Sequence of chain 1.A:
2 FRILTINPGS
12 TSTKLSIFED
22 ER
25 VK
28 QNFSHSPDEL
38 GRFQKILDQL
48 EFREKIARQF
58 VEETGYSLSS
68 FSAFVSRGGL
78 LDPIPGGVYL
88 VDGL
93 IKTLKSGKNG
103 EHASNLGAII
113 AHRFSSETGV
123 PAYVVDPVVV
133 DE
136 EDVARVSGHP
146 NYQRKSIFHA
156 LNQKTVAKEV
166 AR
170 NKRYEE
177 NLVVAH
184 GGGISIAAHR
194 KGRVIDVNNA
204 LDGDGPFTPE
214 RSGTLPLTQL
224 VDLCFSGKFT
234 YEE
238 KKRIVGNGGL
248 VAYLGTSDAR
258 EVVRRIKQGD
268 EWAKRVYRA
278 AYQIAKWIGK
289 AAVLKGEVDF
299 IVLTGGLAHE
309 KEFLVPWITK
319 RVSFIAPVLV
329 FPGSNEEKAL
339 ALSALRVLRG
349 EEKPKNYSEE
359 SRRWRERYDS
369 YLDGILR

This protein binds this small molecule.
Small molecule (SMILES): Nc1ncnc2c1ncn2[C@@H]1O[C@H](CO[P](=O)(O)O[P](=O)(O)CP(=O)(O)O)[C@@H](O)[C@H]1O

Binding-site contacts:
Ligand atom N1 contacts residue ARG257 of chain 7.A at 3.5 Å.
Ligand atom O2G contacts residue GLY184 of chain 7.A at 3.4 Å.
Ligand atom O3G contacts residue HIS154 of chain 7.A at 3.0 Å (h-bond).
Ligand atom C3B contacts residue GLY185 of chain 7.A at 3.4 Å.
Ligand atom O2G contacts residue GLY185 of chain 7.A at 2.9 Å (h-bond).
Ligand atom C6 contacts residue GLU22 of chain 1.A at 3.7 Å.
Ligand atom C5 contacts residue HIS307 of chain 7.A at 3.8 Å.
Ligand atom N7 contacts residue GLU22 of chain 1.A at 2.9 Å (salt-bridge).
Ligand atom O2A contacts residue GLY304 of chain 7.A at 3.3 Å (h-bond).
Ligand atom N6 contacts residue HIS307 of chain 7.A at 3.4 Å.
Ligand atom C5' contacts residue GLY304 of chain 7.A at 3.7 Å.
Ligand atom N7 contacts residue HIS307 of chain 7.A at 3.7 Å.
Ligand atom O2A contacts residue GLY184 of chain 7.A at 3.3 Å.
Ligand atom O1G contacts residue ARG214 of chain 7.A at 3.5 Å (salt-bridge).
Ligand atom O1G contacts residue HIS154 of chain 7.A at 3.6 Å.
Ligand atom O1G contacts residue GLY185 of chain 7.A at 3.5 Å.
Ligand atom O2G contacts residue GLY186 of chain 7.A at 3.4 Å (h-bond).
Ligand atom O5' contacts residue GLY304 of chain 7.A at 3.6 Å.
Ligand atom O3' contacts residue SER254 of chain 7.A at 3.4 Å (h-bond).
Ligand atom C5 contacts residue GLY304 of chain 7.A at 3.9 Å.
Ligand atom C4 contacts residue GLY304 of chain 7.A at 3.7 Å.
Ligand atom PG contacts residue HIS154 of chain 7.A at 3.6 Å.
Ligand atom O2' contacts residue ASP255 of chain 7.A at 3.5 Å.
Ligand atom N1 contacts residue HIS307 of chain 7.A at 3.6 Å.
Ligand atom C6 contacts residue HIS307 of chain 7.A at 3.3 Å.
Ligand atom N6 contacts residue GLU22 of chain 1.A at 2.9 Å (salt-bridge).
Ligand atom O2' contacts residue SER254 of chain 7.A at 2.8 Å (h-bond).
Ligand atom O4' contacts residue GLY304 of chain 7.A at 3.2 Å.
Ligand atom O4' contacts residue LEU305 of chain 7.A at 3.2 Å (h-bond).
Ligand atom C5 contacts residue GLU22 of chain 1.A at 3.5 Å.
Ligand atom PG contacts residue GLY186 of chain 7.A at 3.6 Å.
Ligand atom N3 contacts residue ALA256 of chain 7.A at 3.3 Å.
Ligand atom PG contacts residue GLY185 of chain 7.A at 3.4 Å.
Ligand atom N9 contacts residue GLY304 of chain 7.A at 3.7 Å.
Ligand atom O3A contacts residue GLY185 of chain 7.A at 3.5 Å (h-bond).
Ligand atom O2' contacts residue ALA256 of chain 7.A at 2.9 Å (h-bond).
Ligand atom C5' contacts residue GLY184 of chain 7.A at 3.5 Å.
Ligand atom O1G contacts residue GLY186 of chain 7.A at 2.9 Å (h-bond).
Ligand atom C2 contacts residue ARG257 of chain 7.A at 3.5 Å.
Ligand atom O2G contacts residue HIS182 of chain 7.A at 3.7 Å.

Sequence of chain 7.A:
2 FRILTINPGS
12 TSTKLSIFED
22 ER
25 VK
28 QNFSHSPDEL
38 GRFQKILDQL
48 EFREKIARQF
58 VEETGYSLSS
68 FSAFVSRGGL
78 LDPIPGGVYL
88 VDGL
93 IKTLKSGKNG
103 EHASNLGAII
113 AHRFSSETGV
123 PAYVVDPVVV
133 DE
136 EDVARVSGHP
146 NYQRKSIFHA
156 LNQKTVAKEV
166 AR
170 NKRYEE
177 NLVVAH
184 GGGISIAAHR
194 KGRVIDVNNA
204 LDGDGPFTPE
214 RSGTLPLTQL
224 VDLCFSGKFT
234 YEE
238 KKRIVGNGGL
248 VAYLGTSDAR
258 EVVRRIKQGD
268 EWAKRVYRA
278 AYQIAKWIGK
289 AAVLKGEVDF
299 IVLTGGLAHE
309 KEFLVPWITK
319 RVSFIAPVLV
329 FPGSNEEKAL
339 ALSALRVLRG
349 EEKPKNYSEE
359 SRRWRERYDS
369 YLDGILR